Binding-site contacts:
Ligand atom P1 contacts residue ARG288 of chain 1.A at 3.9 Å.
Ligand atom O7 contacts residue GLU184 of chain 1.A at 3.0 Å (salt-bridge).
Ligand atom C13 contacts residue TRP271 of chain 1.A at 3.8 Å (hydrophobic).
Ligand atom C14 contacts residue TYR235 of chain 1.A at 3.8 Å (hydrophobic).
Ligand atom O6 contacts residue LYS136 of chain 1.A at 3.1 Å (salt-bridge).
Ligand atom O8 contacts residue HIS138 of chain 1.A at 2.9 Å.
Ligand atom P1 contacts residue MG1 of chain 1.D at 3.9 Å.
Ligand atom O7 contacts residue TYR186 of chain 1.A at 2.6 Å (h-bond).
Ligand atom C13 contacts residue TYR292 of chain 1.A at 3.8 Å (hydrophobic).
Ligand atom C14 contacts residue PHE222 of chain 1.A at 3.4 Å (hydrophobic).
Ligand atom O4 contacts residue ARG288 of chain 1.A at 2.7 Å (salt-bridge).
Ligand atom O2 contacts residue MG1 of chain 1.C at 3.7 Å.
Ligand atom P1 contacts residue MG1 of chain 1.C at 3.3 Å.
Ligand atom C11 contacts residue TYR4 of chain 1.B at 3.6 Å (hydrophobic).
Ligand atom P3 contacts residue LYS136 of chain 1.A at 3.4 Å.
Ligand atom S9 contacts residue TYR235 of chain 1.A at 3.5 Å (h-bond).
Ligand atom O2 contacts residue TYR290 of chain 1.A at 3.6 Å (h-bond).
Ligand atom O2 contacts residue LYS136 of chain 1.A at 3.2 Å (salt-bridge).
Ligand atom C12 contacts residue TYR4 of chain 1.B at 3.5 Å (hydrophobic).
Ligand atom P3 contacts residue TYR235 of chain 1.A at 3.8 Å.
Ligand atom P1 contacts residue ARG65 of chain 1.A at 3.3 Å.
Ligand atom O4 contacts residue TYR290 of chain 1.A at 3.2 Å (h-bond).
Ligand atom O5 contacts residue MG1 of chain 1.C at 2.0 Å.
Ligand atom O5 contacts residue ARG288 of chain 1.A at 3.2 Å (salt-bridge).
Ligand atom S9 contacts residue TYR290 of chain 1.A at 3.3 Å (h-bond).
Ligand atom O6 contacts residue ASP125 of chain 1.A at 3.7 Å.
Ligand atom O4 contacts residue ARG65 of chain 1.A at 2.8 Å (salt-bridge).
Ligand atom O6 contacts residue MG1 of chain 1.D at 2.5 Å.
Ligand atom C13 contacts residue TYR4 of chain 1.B at 3.6 Å (hydrophobic).
Ligand atom O6 contacts residue ARG65 of chain 1.A at 2.7 Å (salt-bridge).
Ligand atom C13 contacts residue TYR290 of chain 1.A at 3.7 Å (hydrophobic).
Ligand atom P3 contacts residue MG1 of chain 1.C at 3.3 Å.
Ligand atom P1 contacts residue LYS136 of chain 1.A at 3.7 Å.
Ligand atom O8 contacts residue TYR186 of chain 1.A at 3.4 Å (h-bond).
Ligand atom O7 contacts residue MG1 of chain 1.C at 2.1 Å.
Ligand atom C10 contacts residue TYR4 of chain 1.B at 3.1 Å (hydrophobic).
Ligand atom O8 contacts residue LYS136 of chain 1.A at 2.7 Å (salt-bridge).
Ligand atom C14 contacts residue TRP271 of chain 1.A at 3.6 Å (hydrophobic).
Ligand atom P3 contacts residue TYR186 of chain 1.A at 3.5 Å.
Ligand atom O7 contacts residue TYR235 of chain 1.A at 3.3 Å (h-bond).

Sequence of chain 1.A:
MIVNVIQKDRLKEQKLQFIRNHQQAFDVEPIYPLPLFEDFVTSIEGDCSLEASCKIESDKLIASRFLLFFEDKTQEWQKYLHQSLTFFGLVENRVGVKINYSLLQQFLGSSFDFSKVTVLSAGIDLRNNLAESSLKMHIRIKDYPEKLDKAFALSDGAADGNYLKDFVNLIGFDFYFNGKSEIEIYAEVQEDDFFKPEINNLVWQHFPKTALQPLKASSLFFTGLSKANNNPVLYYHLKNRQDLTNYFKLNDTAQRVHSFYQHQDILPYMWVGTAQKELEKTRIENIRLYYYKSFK

The small molecule below binds the protein below.
Small molecule (SMILES): CC(C)=CCS[P](=O)(O)OP(=O)(O)O

Sequence of chain 1.B:
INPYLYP